Sequence of chain 1.A:
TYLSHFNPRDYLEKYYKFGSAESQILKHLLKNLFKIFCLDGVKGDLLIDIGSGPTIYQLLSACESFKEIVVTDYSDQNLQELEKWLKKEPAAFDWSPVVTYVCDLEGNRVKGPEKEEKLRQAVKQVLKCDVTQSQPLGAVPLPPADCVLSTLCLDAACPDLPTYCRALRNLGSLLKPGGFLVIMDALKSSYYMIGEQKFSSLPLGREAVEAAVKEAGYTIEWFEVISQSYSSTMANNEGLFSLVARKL

This protein binds this small molecule.
Small molecule (SMILES): CC[C@H](C)[C@@H]1NC(=O)[C@H](CC(C)C)NC(=O)[C@@H]2CCCN2C(=O)[C@H](Cc2ccccc2)NC(=O)CSC[C@@H](C(=O)NCC(N)=O)NC(=O)CNC(=O)[C@H](CCCCN)NC(=O)[C@H](CCCN=C(N)N)NC(=O)[C@@H]2CCCN2C(=O)[C@H](Cc2ccccc2)NC1=O

Binding-site contacts:
Ligand atom CG contacts residue MET204 of chain 1.A at 3.4 Å (hydrophobic).
Ligand atom CB contacts residue ASP84 of chain 1.A at 3.5 Å.
Ligand atom NZ contacts residue THR162 of chain 1.A at 2.8 Å (h-bond).
Ligand atom CE2 contacts residue SER86 of chain 1.A at 3.2 Å.
Ligand atom O contacts residue CYS164 of chain 1.A at 3.4 Å.
Ligand atom SG contacts residue ASN89 of chain 1.A at 3.5 Å (h-bond).
Ligand atom O contacts residue TYR19 of chain 1.A at 3.2 Å.
Ligand atom O contacts residue HIS13 of chain 1.A at 2.9 Å (h-bond).
Ligand atom NZ contacts residue GLY62 of chain 1.A at 2.4 Å (h-bond).
Ligand atom CZ contacts residue GLU33 of chain 1.A at 3.5 Å.
Ligand atom O contacts residue VAL142 of chain 1.A at 2.9 Å (h-bond).
Ligand atom O contacts residue TYR202 of chain 1.A at 3.5 Å.
Ligand atom CA contacts residue GLY62 of chain 1.A at 3.4 Å.
Ligand atom CZ contacts residue ASP166 of chain 1.A at 3.3 Å.
Ligand atom NE contacts residue ASP166 of chain 1.A at 3.0 Å (salt-bridge).
Ligand atom O contacts residue TYR85 of chain 1.A at 2.8 Å (h-bond).
Ligand atom CA contacts residue CYS164 of chain 1.A at 3.3 Å (hydrophobic).
Ligand atom N contacts residue CYS164 of chain 1.A at 2.7 Å (h-bond).
Ligand atom CD contacts residue THR66 of chain 1.A at 2.8 Å.
Ligand atom O contacts residue ASP141 of chain 1.A at 3.3 Å.
Ligand atom CG contacts residue THR66 of chain 1.A at 3.3 Å.
Ligand atom CG contacts residue TYR10 of chain 1.A at 3.3 Å (hydrophobic).
Ligand atom CE contacts residue THR162 of chain 1.A at 3.2 Å.
Ligand atom NH2 contacts residue ASP166 of chain 1.A at 2.8 Å (salt-bridge).
Ligand atom CD contacts residue TYR202 of chain 1.A at 3.5 Å (hydrophobic).
Ligand atom O contacts residue PRO65 of chain 1.A at 3.5 Å.
Ligand atom O contacts residue LEU163 of chain 1.A at 3.4 Å.
Ligand atom CD contacts residue GLN69 of chain 1.A at 3.4 Å.
Ligand atom CD1 contacts residue GLU33 of chain 1.A at 3.5 Å.
Ligand atom O contacts residue TYR19 of chain 1.A at 2.5 Å (h-bond).
Ligand atom N contacts residue TYR23 of chain 1.A at 3.4 Å (h-bond).
Ligand atom CA contacts residue TYR19 of chain 1.A at 3.2 Å (hydrophobic).
Ligand atom N contacts residue ASP84 of chain 1.A at 2.9 Å (salt-bridge).
Ligand atom CB contacts residue TYR19 of chain 1.A at 3.5 Å (hydrophobic).
Ligand atom N contacts residue HIS13 of chain 1.A at 2.9 Å (h-bond).
Ligand atom NE contacts residue TYR202 of chain 1.A at 3.5 Å.
Ligand atom N contacts residue LEU163 of chain 1.A at 2.9 Å (h-bond).
Ligand atom CD1 contacts residue HIS13 of chain 1.A at 3.4 Å.
Ligand atom C contacts residue TYR19 of chain 1.A at 3.5 Å (hydrophobic).
Ligand atom O contacts residue ASP84 of chain 1.A at 3.2 Å (salt-bridge).